A protein and the small-molecule ligand that binds it are described below.
Small molecule (SMILES): CNS(=O)(=O)c1ccc(N2CCOCC2)c(Nc2ncnc3[nH]cc(Br)c23)c1

Sequence of chain 1.D:
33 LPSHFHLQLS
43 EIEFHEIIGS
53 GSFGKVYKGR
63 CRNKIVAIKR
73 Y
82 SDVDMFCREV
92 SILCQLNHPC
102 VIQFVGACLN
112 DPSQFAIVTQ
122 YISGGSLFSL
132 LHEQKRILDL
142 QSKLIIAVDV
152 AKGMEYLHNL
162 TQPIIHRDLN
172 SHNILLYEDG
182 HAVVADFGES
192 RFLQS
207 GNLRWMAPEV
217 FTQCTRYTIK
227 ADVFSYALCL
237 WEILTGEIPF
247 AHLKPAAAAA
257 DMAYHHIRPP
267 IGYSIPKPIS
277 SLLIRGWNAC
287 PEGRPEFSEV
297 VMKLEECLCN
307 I

Binding-site contacts:
Ligand atom C23 contacts residue TYR122 of chain 1.D at 3.9 Å (hydrophobic).
Ligand atom C21 contacts residue TYR122 of chain 1.D at 4.0 Å (hydrophobic).
Ligand atom C21 contacts residue ALA69 of chain 1.D at 3.6 Å (hydrophobic).
Ligand atom C28 contacts residue LEU176 of chain 1.D at 3.8 Å (hydrophobic).
Ligand atom C12 contacts residue HIS173 of chain 1.D at 3.5 Å.
Ligand atom S04 contacts residue THR120 of chain 1.D at 4.1 Å.
Ligand atom N24 contacts residue TYR122 of chain 1.D at 3.4 Å.
Ligand atom N22 contacts residue LEU176 of chain 1.D at 3.8 Å.
Ligand atom C02 contacts residue ILE118 of chain 1.D at 3.7 Å (hydrophobic).
Ligand atom C02 contacts residue ALA69 of chain 1.D at 3.7 Å (hydrophobic).
Ligand atom C25 contacts residue ILE123 of chain 1.D at 3.6 Å (hydrophobic).
Ligand atom BR2 contacts residue ILE50 of chain 1.D at 3.8 Å.
Ligand atom C19 contacts residue LEU176 of chain 1.D at 3.6 Å (hydrophobic).
Ligand atom N22 contacts residue GLN121 of chain 1.D at 4.0 Å.
Ligand atom C21 contacts residue GLN121 of chain 1.D at 3.5 Å.
Ligand atom N20 contacts residue LEU176 of chain 1.D at 3.4 Å.
Ligand atom N22 contacts residue ILE123 of chain 1.D at 2.7 Å (h-bond).
Ligand atom C23 contacts residue ILE123 of chain 1.D at 3.6 Å (hydrophobic).
Ligand atom C26 contacts residue ILE50 of chain 1.D at 3.7 Å (hydrophobic).
Ligand atom C02 contacts residue THR120 of chain 1.D at 3.5 Å.
Ligand atom C02 contacts residue LYS71 of chain 1.D at 3.6 Å.
Ligand atom O05 contacts residue THR120 of chain 1.D at 3.9 Å.
Ligand atom C17 contacts residue VAL58 of chain 1.D at 4.1 Å (hydrophobic).
Ligand atom N20 contacts residue ALA69 of chain 1.D at 3.5 Å.
Ligand atom C13 contacts residue HIS173 of chain 1.D at 3.3 Å.
Ligand atom N24 contacts residue ILE123 of chain 1.D at 2.6 Å (h-bond).
Ligand atom N22 contacts residue TYR122 of chain 1.D at 3.6 Å.
Ligand atom O14 contacts residue HIS173 of chain 1.D at 4.0 Å.
Ligand atom C08 contacts residue LYS71 of chain 1.D at 4.0 Å.
Ligand atom N03 contacts residue THR120 of chain 1.D at 2.8 Å (h-bond).
Ligand atom O05 contacts residue ASP187 of chain 1.D at 3.3 Å (salt-bridge).
Ligand atom C21 contacts residue LEU176 of chain 1.D at 3.5 Å (hydrophobic).
Ligand atom C23 contacts residue LEU176 of chain 1.D at 3.8 Å (hydrophobic).
Ligand atom C28 contacts residue ILE50 of chain 1.D at 3.8 Å (hydrophobic).
Ligand atom C08 contacts residue ASP187 of chain 1.D at 3.5 Å.
Ligand atom C21 contacts residue ILE123 of chain 1.D at 3.7 Å (hydrophobic).
Ligand atom C25 contacts residue TYR122 of chain 1.D at 3.9 Å (hydrophobic).
Ligand atom C09 contacts residue ASP187 of chain 1.D at 3.7 Å.
Ligand atom C19 contacts residue ILE50 of chain 1.D at 4.1 Å (hydrophobic).
Ligand atom O06 contacts residue LYS71 of chain 1.D at 3.5 Å.